Binding-site contacts:
Ligand atom O4P contacts residue THR348 of chain 1.G at 3.6 Å (h-bond).
Ligand atom O2P contacts residue THR349 of chain 1.G at 3.8 Å.
Ligand atom O5P contacts residue THR348 of chain 1.G at 2.6 Å (h-bond).
Ligand atom O1P contacts residue GLY434 of chain 1.G at 2.8 Å (h-bond).
Ligand atom O4P contacts residue SER435 of chain 1.G at 2.8 Å (h-bond).
Ligand atom O4P contacts residue THR350 of chain 1.G at 2.8 Å (h-bond).
Ligand atom O2P contacts residue ARG405 of chain 1.G at 2.8 Å (salt-bridge).
Ligand atom C6 contacts residue LEU347 of chain 1.G at 3.6 Å (hydrophobic).
Ligand atom O4 contacts residue GLY434 of chain 1.G at 2.5 Å (h-bond).
Ligand atom O6P contacts residue SER435 of chain 1.G at 3.1 Å (h-bond).
Ligand atom O4 contacts residue GLY436 of chain 1.G at 3.7 Å.
Ligand atom P1 contacts residue ARG405 of chain 1.G at 3.7 Å.
Ligand atom C3 contacts residue ARG432 of chain 1.G at 3.3 Å.
Ligand atom O5 contacts residue LEU347 of chain 1.G at 3.7 Å.
Ligand atom O3 contacts residue ARG432 of chain 1.G at 2.6 Å (salt-bridge).
Ligand atom O2 contacts residue GLY430 of chain 1.G at 3.2 Å (h-bond).
Ligand atom O6 contacts residue THR348 of chain 1.G at 3.5 Å.
Ligand atom O3P contacts residue ARG405 of chain 1.G at 2.9 Å (salt-bridge).
Ligand atom O1 contacts residue GLY434 of chain 1.G at 3.6 Å.
Ligand atom O6P contacts residue GLY436 of chain 1.G at 2.8 Å (h-bond).
Ligand atom P2 contacts residue THR348 of chain 1.G at 3.5 Å.
Ligand atom C5 contacts residue GLY434 of chain 1.G at 3.4 Å.
Ligand atom C4 contacts residue GLY434 of chain 1.G at 3.2 Å.
Ligand atom P2 contacts residue SER435 of chain 1.G at 3.5 Å.
Ligand atom O4 contacts residue TYR437 of chain 1.G at 2.8 Å (h-bond).
Ligand atom O2 contacts residue LEU347 of chain 1.G at 3.6 Å.
Ligand atom P2 contacts residue THR349 of chain 1.G at 3.7 Å.
Ligand atom P2 contacts residue SER353 of chain 1.G at 3.6 Å.
Ligand atom O4 contacts residue THR438 of chain 1.G at 3.5 Å (h-bond).
Ligand atom O1P contacts residue PRO433 of chain 1.G at 3.6 Å.
Ligand atom O3P contacts residue TRP398 of chain 1.G at 2.7 Å (h-bond).
Ligand atom O6 contacts residue THR349 of chain 1.G at 3.1 Å (h-bond).
Ligand atom O6 contacts residue SER435 of chain 1.G at 3.8 Å.
Ligand atom C6 contacts residue THR438 of chain 1.G at 3.4 Å.
Ligand atom C3 contacts residue GLY434 of chain 1.G at 3.4 Å.
Ligand atom O6P contacts residue SER353 of chain 1.G at 3.7 Å.
Ligand atom O3 contacts residue GLY430 of chain 1.G at 3.1 Å.
Ligand atom O5P contacts residue SER353 of chain 1.G at 2.7 Å (h-bond).
Ligand atom C6 contacts residue SER353 of chain 1.G at 3.8 Å.
Ligand atom O4P contacts residue THR349 of chain 1.G at 3.2 Å (h-bond).

Sequence of chain 1.G:
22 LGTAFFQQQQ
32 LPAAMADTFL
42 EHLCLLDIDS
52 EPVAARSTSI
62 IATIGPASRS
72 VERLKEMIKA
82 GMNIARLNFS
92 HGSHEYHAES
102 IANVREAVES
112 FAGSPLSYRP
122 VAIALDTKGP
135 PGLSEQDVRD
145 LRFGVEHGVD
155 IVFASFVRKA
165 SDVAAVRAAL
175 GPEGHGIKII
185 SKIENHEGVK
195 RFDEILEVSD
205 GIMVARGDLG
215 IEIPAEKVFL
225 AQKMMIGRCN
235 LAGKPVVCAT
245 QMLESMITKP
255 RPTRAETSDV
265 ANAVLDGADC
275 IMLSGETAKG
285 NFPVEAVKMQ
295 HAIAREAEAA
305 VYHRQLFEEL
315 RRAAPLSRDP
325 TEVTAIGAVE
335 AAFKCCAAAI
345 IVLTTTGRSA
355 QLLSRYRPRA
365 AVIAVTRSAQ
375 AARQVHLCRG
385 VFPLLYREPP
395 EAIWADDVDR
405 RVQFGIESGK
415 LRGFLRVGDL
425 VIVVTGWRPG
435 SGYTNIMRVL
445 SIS

The small molecule below binds the protein below.
Small molecule (SMILES): O=P(O)(O)OC[C@H]1O[C@](O)(COP(=O)(O)O)[C@@H](O)[C@@H]1O